This protein binds this small molecule.
Small molecule (SMILES): CC(=O)[C@@]1(O)CC[C@H]2[C@@H]3CCC4=CC(=O)CC[C@]4(C)[C@H]3CC[C@@]21C

Sequence of chain 1.D:
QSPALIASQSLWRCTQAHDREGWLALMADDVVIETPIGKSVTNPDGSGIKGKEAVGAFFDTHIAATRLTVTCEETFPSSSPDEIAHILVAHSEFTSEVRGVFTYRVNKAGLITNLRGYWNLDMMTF

Binding-site contacts:
Ligand atom CAC contacts residue THR43 of chain 1.D at 4.1 Å.
Ligand atom CAO contacts residue VAL103 of chain 1.D at 3.5 Å (hydrophobic).
Ligand atom OAF contacts residue ALA91 of chain 1.D at 4.1 Å.
Ligand atom CAC contacts residue PHE59 of chain 1.D at 4.2 Å (hydrophobic).
Ligand atom CAG contacts residue TYR109 of chain 1.D at 3.8 Å (hydrophobic).
Ligand atom CAH contacts residue PHE107 of chain 1.D at 3.8 Å (hydrophobic).
Ligand atom CAM contacts residue THR16 of chain 1.D at 4.2 Å.
Ligand atom CAQ contacts residue LEU12 of chain 1.D at 3.6 Å (hydrophobic).
Ligand atom CAP contacts residue THR43 of chain 1.D at 4.0 Å.
Ligand atom CAL contacts residue TRP124 of chain 1.D at 3.8 Å (hydrophobic).
Ligand atom CAI contacts residue TRP24 of chain 1.D at 3.8 Å (hydrophobic).
Ligand atom CAI contacts residue THR16 of chain 1.D at 3.5 Å.
Ligand atom CAA contacts residue THR43 of chain 1.D at 4.2 Å.
Ligand atom CAJ contacts residue PHE107 of chain 1.D at 3.7 Å (hydrophobic).
Ligand atom CAL contacts residue VAL103 of chain 1.D at 3.9 Å (hydrophobic).
Ligand atom CAC contacts residue THR36 of chain 1.D at 3.9 Å.
Ligand atom OAE contacts residue THR16 of chain 1.D at 3.9 Å.
Ligand atom CAO contacts residue TRP124 of chain 1.D at 4.1 Å (hydrophobic).
Ligand atom OAE contacts residue LEU12 of chain 1.D at 3.4 Å.
Ligand atom OAD contacts residue TRP124 of chain 1.D at 4.3 Å.
Ligand atom CAK contacts residue ILE64 of chain 1.D at 4.1 Å (hydrophobic).
Ligand atom CAM contacts residue ILE64 of chain 1.D at 4.1 Å (hydrophobic).
Ligand atom CAL contacts residue PHE107 of chain 1.D at 4.2 Å (hydrophobic).
Ligand atom CAI contacts residue LEU12 of chain 1.D at 3.7 Å (hydrophobic).
Ligand atom CAG contacts residue LEU12 of chain 1.D at 4.4 Å (hydrophobic).
Ligand atom OAF contacts residue SER93 of chain 1.D at 4.2 Å.
Ligand atom CAH contacts residue LEU89 of chain 1.D at 4.2 Å (hydrophobic).
Ligand atom CAQ contacts residue THR16 of chain 1.D at 4.1 Å.
Ligand atom CAA contacts residue SER93 of chain 1.D at 4.4 Å.
Ligand atom CAA contacts residue HIS63 of chain 1.D at 4.3 Å.
Ligand atom CAO contacts residue ALA91 of chain 1.D at 3.9 Å (hydrophobic).
Ligand atom CAC contacts residue TRP124 of chain 1.D at 4.3 Å (hydrophobic).
Ligand atom CAN contacts residue LEU69 of chain 1.D at 4.1 Å (hydrophobic).
Ligand atom OAD contacts residue THR43 of chain 1.D at 3.5 Å.
Ligand atom CAJ contacts residue ALA91 of chain 1.D at 4.3 Å (hydrophobic).
Ligand atom CAB contacts residue LEU120 of chain 1.D at 3.9 Å (hydrophobic).
Ligand atom CAK contacts residue PHE59 of chain 1.D at 4.3 Å (hydrophobic).
Ligand atom CAU contacts residue ALA91 of chain 1.D at 3.9 Å (hydrophobic).
Ligand atom OAE contacts residue TRP13 of chain 1.D at 3.4 Å (h-bond).
Ligand atom CAL contacts residue ALA91 of chain 1.D at 3.7 Å (hydrophobic).